This protein binds this small molecule.
Small molecule (SMILES): c1cn(-c2ccc(O[C@H]3CCCN(Cc4ccc5c(c4)OCO5)C3)cc2)cn1

Binding-site contacts:
Ligand atom NFE contacts residue HEM1 of chain 1.B at 2.2 Å.
Ligand atom C15 contacts residue GLN144 of chain 1.A at 3.5 Å.
Ligand atom C2 contacts residue VAL233 of chain 1.A at 4.0 Å (hydrophobic).
Ligand atom C26 contacts residue GLN144 of chain 1.A at 3.3 Å.
Ligand atom C35 contacts residue TYR254 of chain 1.A at 3.7 Å (hydrophobic).
Ligand atom C16 contacts residue ALA232 of chain 1.A at 4.1 Å (hydrophobic).
Ligand atom C24 contacts residue GLN144 of chain 1.A at 4.2 Å.
Ligand atom C38 contacts residue TRP253 of chain 1.A at 3.2 Å (hydrophobic).
Ligand atom C4 contacts residue PRO231 of chain 1.A at 3.5 Å (hydrophobic).
Ligand atom C16 contacts residue PRO231 of chain 1.A at 3.6 Å (hydrophobic).
Ligand atom C2 contacts residue HEM1 of chain 1.B at 3.1 Å.
Ligand atom C31 contacts residue TYR254 of chain 1.A at 4.1 Å (hydrophobic).
Ligand atom C38 contacts residue HEM1 of chain 1.B at 3.8 Å.
Ligand atom N3 contacts residue VAL233 of chain 1.A at 3.6 Å.
Ligand atom O39 contacts residue TRP253 of chain 1.A at 4.0 Å.
Ligand atom C26 contacts residue ARG147 of chain 1.A at 3.7 Å.
Ligand atom O39 contacts residue TYR254 of chain 1.A at 4.0 Å.
Ligand atom C4 contacts residue GLY252 of chain 1.A at 3.9 Å.
Ligand atom C11 contacts residue VAL233 of chain 1.A at 3.5 Å (hydrophobic).
Ligand atom O37 contacts residue TYR254 of chain 1.A at 4.1 Å.
Ligand atom C35 contacts residue PRO231 of chain 1.A at 4.0 Å (hydrophobic).
Ligand atom O37 contacts residue HEM1 of chain 1.B at 3.7 Å.
Ligand atom O37 contacts residue TRP253 of chain 1.A at 3.8 Å.
Ligand atom C21 contacts residue GLN144 of chain 1.A at 3.5 Å.
Ligand atom C15 contacts residue PRO231 of chain 1.A at 4.0 Å (hydrophobic).
Ligand atom C16 contacts residue VAL233 of chain 1.A at 3.9 Å (hydrophobic).
Ligand atom C25 contacts residue ARG147 of chain 1.A at 3.6 Å.
Ligand atom C4 contacts residue VAL233 of chain 1.A at 4.0 Å (hydrophobic).
Ligand atom C14 contacts residue GLN144 of chain 1.A at 3.5 Å.
Ligand atom C36 contacts residue PRO231 of chain 1.A at 4.1 Å (hydrophobic).
Ligand atom C36 contacts residue TYR254 of chain 1.A at 3.5 Å (hydrophobic).
Ligand atom O17 contacts residue GLN144 of chain 1.A at 2.6 Å (h-bond).
Ligand atom C12 contacts residue VAL233 of chain 1.A at 3.9 Å (hydrophobic).
Ligand atom NFE contacts residue PHE250 of chain 1.A at 4.0 Å.
Ligand atom C5 contacts residue PHE250 of chain 1.A at 4.0 Å (hydrophobic).
Ligand atom O37 contacts residue MET255 of chain 1.A at 3.8 Å.
Ligand atom O39 contacts residue PRO231 of chain 1.A at 3.2 Å.
Ligand atom C5 contacts residue HEM1 of chain 1.B at 3.2 Å.
Ligand atom C5 contacts residue GLY252 of chain 1.A at 3.6 Å.
Ligand atom C25 contacts residue GLN144 of chain 1.A at 3.0 Å.

Sequence of chain 1.A:
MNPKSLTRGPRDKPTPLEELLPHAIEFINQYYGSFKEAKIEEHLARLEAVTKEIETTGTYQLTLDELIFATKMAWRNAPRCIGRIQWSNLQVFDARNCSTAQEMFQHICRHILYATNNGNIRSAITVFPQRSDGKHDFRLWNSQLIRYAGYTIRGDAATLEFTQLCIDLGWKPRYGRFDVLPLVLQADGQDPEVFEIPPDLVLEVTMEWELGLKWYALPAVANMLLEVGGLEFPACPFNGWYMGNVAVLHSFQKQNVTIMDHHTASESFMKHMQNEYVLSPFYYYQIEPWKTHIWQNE